Binding-site contacts:
Ligand atom C4 contacts residue TYR72 of chain 34.D at 3.4 Å (hydrophobic).
Ligand atom C3 contacts residue GLY78 of chain 34.D at 3.8 Å.
Ligand atom N5 contacts residue TYR72 of chain 34.D at 2.9 Å (h-bond).
Ligand atom C4 contacts residue ARG77 of chain 34.D at 4.0 Å.
Ligand atom O8 contacts residue TYR72 of chain 34.D at 3.4 Å (h-bond).
Ligand atom O6 contacts residue ASN93 of chain 34.D at 3.6 Å (h-bond).
Ligand atom C4 contacts residue VAL296 of chain 34.D at 4.2 Å (hydrophobic).
Ligand atom O8 contacts residue ARG77 of chain 34.D at 3.5 Å (salt-bridge).
Ligand atom C3 contacts residue HIS298 of chain 34.D at 3.8 Å.
Ligand atom O1B contacts residue ARG77 of chain 34.D at 2.4 Å (salt-bridge).
Ligand atom O4 contacts residue TYR72 of chain 34.D at 3.7 Å.
Ligand atom C1 contacts residue TYR72 of chain 34.D at 3.8 Å (hydrophobic).
Ligand atom O1B contacts residue TYR72 of chain 34.D at 4.0 Å.
Ligand atom C4 contacts residue GLY78 of chain 34.D at 3.9 Å.
Ligand atom C5 contacts residue ASN93 of chain 34.D at 4.1 Å.
Ligand atom C8 contacts residue ARG77 of chain 34.D at 4.2 Å.
Ligand atom C4 contacts residue HIS298 of chain 34.D at 3.7 Å.
Ligand atom C11 contacts residue TYR72 of chain 34.D at 4.2 Å (hydrophobic).
Ligand atom O4 contacts residue HIS298 of chain 34.D at 2.7 Å (h-bond).
Ligand atom O1A contacts residue LYS186 of chain 34.D at 4.3 Å.
Ligand atom O4 contacts residue ASN80 of chain 34.D at 4.1 Å.
Ligand atom O4 contacts residue THR291 of chain 34.D at 3.9 Å.
Ligand atom C6 contacts residue ASN93 of chain 34.D at 3.4 Å.
Ligand atom O1A contacts residue ARG77 of chain 34.D at 2.7 Å (salt-bridge).
Ligand atom C6 contacts residue ASN80 of chain 34.D at 4.3 Å.
Ligand atom C2 contacts residue ARG77 of chain 34.D at 4.0 Å.
Ligand atom O4 contacts residue GLY78 of chain 34.D at 3.4 Å (h-bond).
Ligand atom O4 contacts residue VAL296 of chain 34.D at 3.9 Å.
Ligand atom C1 contacts residue ARG77 of chain 34.D at 3.1 Å.
Ligand atom C5 contacts residue TYR72 of chain 34.D at 3.5 Å (hydrophobic).
Ligand atom C6 contacts residue THR94 of chain 34.D at 4.3 Å.
Ligand atom C3 contacts residue ARG77 of chain 34.D at 3.3 Å.
Ligand atom C6 contacts residue TYR72 of chain 34.D at 3.7 Å (hydrophobic).
Ligand atom O1A contacts residue TYR72 of chain 34.D at 3.4 Å.
Ligand atom C10 contacts residue TYR72 of chain 34.D at 4.0 Å (hydrophobic).
Ligand atom C3 contacts residue VAL296 of chain 34.D at 3.6 Å (hydrophobic).
Ligand atom O1A contacts residue GLY78 of chain 34.D at 3.8 Å.
Ligand atom O4 contacts residue ARG77 of chain 34.D at 4.2 Å.
Ligand atom C2 contacts residue GLY78 of chain 34.D at 4.2 Å.
Ligand atom O3 contacts residue GLY78 of chain 34.D at 3.7 Å.

Sequence of chain 34.E:
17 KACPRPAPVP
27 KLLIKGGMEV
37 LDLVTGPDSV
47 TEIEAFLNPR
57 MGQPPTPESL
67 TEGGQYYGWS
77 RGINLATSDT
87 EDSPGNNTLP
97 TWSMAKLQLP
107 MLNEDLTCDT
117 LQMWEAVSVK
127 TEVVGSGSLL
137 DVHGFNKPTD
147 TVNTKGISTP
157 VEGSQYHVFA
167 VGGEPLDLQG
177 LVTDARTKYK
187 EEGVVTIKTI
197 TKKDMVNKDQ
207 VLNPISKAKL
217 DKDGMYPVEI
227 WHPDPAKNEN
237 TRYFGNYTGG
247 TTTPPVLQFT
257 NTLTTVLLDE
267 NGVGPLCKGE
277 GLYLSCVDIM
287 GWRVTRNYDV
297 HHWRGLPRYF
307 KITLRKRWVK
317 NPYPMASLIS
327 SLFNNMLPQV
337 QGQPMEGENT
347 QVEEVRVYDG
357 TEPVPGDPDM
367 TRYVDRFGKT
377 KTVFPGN

The small molecule below binds the protein below.
Small molecule (SMILES): CC(=O)N[C@@H]1[C@@H](O[C@@H]2O[C@H](CO)[C@H](O)[C@H](O[C@]3(C(=O)O)C[C@H](O)[C@@H](NC(C)=O)[C@H]([C@H](O)[C@H](O)CO)O3)[C@H]2O)[C@H](O)[C@@H](CO[C@]2(C(=O)O)C[C@H](O)[C@@H](NC(C)=O)[C@H]([C@H](O)[C@H](O)CO)O2)O[C@H]1O

Sequence of chain 34.D:
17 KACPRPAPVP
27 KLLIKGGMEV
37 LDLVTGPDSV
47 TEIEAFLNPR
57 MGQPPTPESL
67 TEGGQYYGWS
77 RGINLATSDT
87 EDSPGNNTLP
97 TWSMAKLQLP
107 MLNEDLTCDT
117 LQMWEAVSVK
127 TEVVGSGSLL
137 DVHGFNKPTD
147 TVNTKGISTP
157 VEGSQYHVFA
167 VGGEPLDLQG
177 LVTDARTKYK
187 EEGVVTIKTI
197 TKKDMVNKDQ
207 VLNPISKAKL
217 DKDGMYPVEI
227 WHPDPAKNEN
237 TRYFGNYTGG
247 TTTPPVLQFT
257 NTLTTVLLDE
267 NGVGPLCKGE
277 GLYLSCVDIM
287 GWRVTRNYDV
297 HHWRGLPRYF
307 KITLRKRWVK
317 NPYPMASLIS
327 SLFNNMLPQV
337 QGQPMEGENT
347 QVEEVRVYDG